Sequence of chain 1.E:
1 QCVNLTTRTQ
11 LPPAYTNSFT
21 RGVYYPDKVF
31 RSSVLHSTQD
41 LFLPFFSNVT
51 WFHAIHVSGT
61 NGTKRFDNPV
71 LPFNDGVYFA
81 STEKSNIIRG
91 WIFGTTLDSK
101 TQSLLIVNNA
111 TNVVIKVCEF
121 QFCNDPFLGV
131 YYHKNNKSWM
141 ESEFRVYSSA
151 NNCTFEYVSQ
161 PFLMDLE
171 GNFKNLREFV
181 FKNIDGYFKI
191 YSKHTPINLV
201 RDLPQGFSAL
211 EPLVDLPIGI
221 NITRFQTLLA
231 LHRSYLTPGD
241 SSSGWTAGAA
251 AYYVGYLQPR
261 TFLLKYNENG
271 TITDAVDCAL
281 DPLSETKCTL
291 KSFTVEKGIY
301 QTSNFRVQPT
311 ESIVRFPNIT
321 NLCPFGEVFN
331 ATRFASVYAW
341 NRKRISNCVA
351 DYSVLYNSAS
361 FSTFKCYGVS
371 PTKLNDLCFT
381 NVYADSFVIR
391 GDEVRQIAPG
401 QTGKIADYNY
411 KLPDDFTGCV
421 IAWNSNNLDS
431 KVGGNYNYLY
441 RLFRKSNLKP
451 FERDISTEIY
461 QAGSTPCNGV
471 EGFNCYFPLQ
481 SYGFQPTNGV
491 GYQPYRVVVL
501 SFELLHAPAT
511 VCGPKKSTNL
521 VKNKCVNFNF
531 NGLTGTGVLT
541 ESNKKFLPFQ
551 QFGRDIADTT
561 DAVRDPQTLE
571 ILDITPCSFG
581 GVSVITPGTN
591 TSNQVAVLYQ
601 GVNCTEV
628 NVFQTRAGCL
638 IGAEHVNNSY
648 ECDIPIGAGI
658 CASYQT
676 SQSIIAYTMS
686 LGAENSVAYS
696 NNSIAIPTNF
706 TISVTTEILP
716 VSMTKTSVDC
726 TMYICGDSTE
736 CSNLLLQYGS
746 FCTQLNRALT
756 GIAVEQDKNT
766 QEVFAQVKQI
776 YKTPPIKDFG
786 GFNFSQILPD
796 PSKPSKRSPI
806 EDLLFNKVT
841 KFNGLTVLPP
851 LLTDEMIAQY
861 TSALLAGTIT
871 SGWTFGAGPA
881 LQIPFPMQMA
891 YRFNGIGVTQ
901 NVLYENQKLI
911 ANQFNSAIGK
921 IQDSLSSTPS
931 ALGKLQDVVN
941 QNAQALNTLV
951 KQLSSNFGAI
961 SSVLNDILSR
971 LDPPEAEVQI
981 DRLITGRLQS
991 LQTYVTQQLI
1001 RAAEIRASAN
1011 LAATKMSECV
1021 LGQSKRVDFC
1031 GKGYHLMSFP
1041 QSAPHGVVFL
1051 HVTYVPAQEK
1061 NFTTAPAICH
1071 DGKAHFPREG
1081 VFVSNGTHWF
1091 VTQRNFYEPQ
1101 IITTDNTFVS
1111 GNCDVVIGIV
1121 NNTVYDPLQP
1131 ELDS

Binding-site contacts:
Ligand atom C5 contacts residue PHE144 of chain 1.E at 4.5 Å (hydrophobic).
Ligand atom C1 contacts residue ASN112 of chain 1.E at 3.9 Å.
Ligand atom O5 contacts residue PHE144 of chain 1.E at 3.5 Å.
Ligand atom O5 contacts residue VAL114 of chain 1.E at 4.3 Å.
Ligand atom N2 contacts residue THR111 of chain 1.E at 3.2 Å (h-bond).
Ligand atom O6 contacts residue VAL114 of chain 1.E at 3.3 Å.
Ligand atom C2 contacts residue THR111 of chain 1.E at 4.3 Å.
Ligand atom C5 contacts residue ASN109 of chain 1.E at 3.7 Å.
Ligand atom C1 contacts residue THR111 of chain 1.E at 4.4 Å.
Ligand atom C6 contacts residue PHE144 of chain 1.E at 4.1 Å (hydrophobic).
Ligand atom C6 contacts residue VAL114 of chain 1.E at 4.1 Å (hydrophobic).
Ligand atom C8 contacts residue THR111 of chain 1.E at 3.3 Å.
Ligand atom O5 contacts residue ASN109 of chain 1.E at 2.3 Å (h-bond).
Ligand atom C4 contacts residue ASN109 of chain 1.E at 4.2 Å.
Ligand atom C1 contacts residue ASN109 of chain 1.E at 1.4 Å.
Ligand atom C7 contacts residue THR111 of chain 1.E at 3.8 Å.
Ligand atom C2 contacts residue ASN109 of chain 1.E at 2.4 Å.
Ligand atom N2 contacts residue ASN109 of chain 1.E at 2.9 Å (h-bond).
Ligand atom C7 contacts residue ASN109 of chain 1.E at 4.0 Å.
Ligand atom O6 contacts residue PHE144 of chain 1.E at 3.2 Å.
Ligand atom C1 contacts residue PHE144 of chain 1.E at 4.4 Å (hydrophobic).
Ligand atom C5 contacts residue VAL114 of chain 1.E at 4.3 Å (hydrophobic).
Ligand atom C3 contacts residue ASN109 of chain 1.E at 3.8 Å.

This small molecule binds to this protein.
Small molecule (SMILES): CC(=O)N[C@@H]1[C@@H](O)[C@H](O)[C@@H](CO)O[C@H]1O